A protein and the small-molecule ligand that binds it are described below.
Small molecule (SMILES): O=C(O)c1ccccc1-n1cccc1

Sequence of chain 1.B:
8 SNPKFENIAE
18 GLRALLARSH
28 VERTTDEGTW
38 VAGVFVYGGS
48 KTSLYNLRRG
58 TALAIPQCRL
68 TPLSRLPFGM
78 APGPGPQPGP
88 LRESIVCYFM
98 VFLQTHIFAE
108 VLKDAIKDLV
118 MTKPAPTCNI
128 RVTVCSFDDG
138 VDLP

Binding-site contacts:
Ligand atom C05 contacts residue THR124 of chain 1.B at 3.5 Å.
Ligand atom C06 contacts residue LEU54 of chain 1.B at 3.7 Å (hydrophobic).
Ligand atom O09 contacts residue LYS11 of chain 1.B at 3.9 Å.
Ligand atom C02 contacts residue THR124 of chain 1.B at 3.8 Å.
Ligand atom C02 contacts residue LYS120 of chain 1.B at 3.9 Å.
Ligand atom C11 contacts residue LYS120 of chain 1.B at 4.1 Å.
Ligand atom C04 contacts residue THR124 of chain 1.B at 3.5 Å.
Ligand atom C14 contacts residue LYS120 of chain 1.B at 3.9 Å.
Ligand atom O09 contacts residue THR124 of chain 1.B at 2.6 Å (h-bond).
Ligand atom C06 contacts residue THR124 of chain 1.B at 3.6 Å.
Ligand atom O08 contacts residue ILE15 of chain 1.B at 4.0 Å.
Ligand atom C05 contacts residue ILE15 of chain 1.B at 3.9 Å (hydrophobic).
Ligand atom O08 contacts residue LYS11 of chain 1.B at 2.1 Å (salt-bridge).
Ligand atom C07 contacts residue THR124 of chain 1.B at 3.4 Å.
Ligand atom C07 contacts residue LYS11 of chain 1.B at 3.1 Å.
Ligand atom C12 contacts residue LYS11 of chain 1.B at 3.7 Å.
Ligand atom C14 contacts residue LYS11 of chain 1.B at 3.5 Å.
Ligand atom O08 contacts residue ASN53 of chain 1.B at 3.0 Å (h-bond).
Ligand atom C06 contacts residue VAL117 of chain 1.B at 4.2 Å (hydrophobic).
Ligand atom C13 contacts residue LYS11 of chain 1.B at 3.6 Å.
Ligand atom C14 contacts residue ILE15 of chain 1.B at 4.0 Å (hydrophobic).
Ligand atom C05 contacts residue LEU54 of chain 1.B at 4.1 Å (hydrophobic).
Ligand atom C13 contacts residue LYS120 of chain 1.B at 4.2 Å.
Ligand atom C07 contacts residue ASN53 of chain 1.B at 3.9 Å.
Ligand atom O09 contacts residue SER50 of chain 1.B at 3.1 Å.
Ligand atom C01 contacts residue THR124 of chain 1.B at 3.8 Å.
Ligand atom N10 contacts residue LYS11 of chain 1.B at 3.7 Å.
Ligand atom C05 contacts residue SER50 of chain 1.B at 3.5 Å.
Ligand atom C06 contacts residue ILE15 of chain 1.B at 4.2 Å (hydrophobic).
Ligand atom C04 contacts residue ILE15 of chain 1.B at 3.8 Å (hydrophobic).
Ligand atom C01 contacts residue LEU116 of chain 1.B at 3.9 Å (hydrophobic).
Ligand atom C04 contacts residue LYS11 of chain 1.B at 4.0 Å.
Ligand atom C11 contacts residue LYS11 of chain 1.B at 3.6 Å.
Ligand atom C07 contacts residue SER50 of chain 1.B at 4.1 Å.
Ligand atom C02 contacts residue ILE15 of chain 1.B at 3.8 Å (hydrophobic).
Ligand atom C03 contacts residue THR124 of chain 1.B at 3.7 Å.
Ligand atom N10 contacts residue LYS120 of chain 1.B at 4.2 Å.
Ligand atom C03 contacts residue ILE15 of chain 1.B at 3.9 Å (hydrophobic).
Ligand atom C01 contacts residue ILE15 of chain 1.B at 4.1 Å (hydrophobic).
Ligand atom C11 contacts residue THR124 of chain 1.B at 3.8 Å.